Sequence of chain 1.B:
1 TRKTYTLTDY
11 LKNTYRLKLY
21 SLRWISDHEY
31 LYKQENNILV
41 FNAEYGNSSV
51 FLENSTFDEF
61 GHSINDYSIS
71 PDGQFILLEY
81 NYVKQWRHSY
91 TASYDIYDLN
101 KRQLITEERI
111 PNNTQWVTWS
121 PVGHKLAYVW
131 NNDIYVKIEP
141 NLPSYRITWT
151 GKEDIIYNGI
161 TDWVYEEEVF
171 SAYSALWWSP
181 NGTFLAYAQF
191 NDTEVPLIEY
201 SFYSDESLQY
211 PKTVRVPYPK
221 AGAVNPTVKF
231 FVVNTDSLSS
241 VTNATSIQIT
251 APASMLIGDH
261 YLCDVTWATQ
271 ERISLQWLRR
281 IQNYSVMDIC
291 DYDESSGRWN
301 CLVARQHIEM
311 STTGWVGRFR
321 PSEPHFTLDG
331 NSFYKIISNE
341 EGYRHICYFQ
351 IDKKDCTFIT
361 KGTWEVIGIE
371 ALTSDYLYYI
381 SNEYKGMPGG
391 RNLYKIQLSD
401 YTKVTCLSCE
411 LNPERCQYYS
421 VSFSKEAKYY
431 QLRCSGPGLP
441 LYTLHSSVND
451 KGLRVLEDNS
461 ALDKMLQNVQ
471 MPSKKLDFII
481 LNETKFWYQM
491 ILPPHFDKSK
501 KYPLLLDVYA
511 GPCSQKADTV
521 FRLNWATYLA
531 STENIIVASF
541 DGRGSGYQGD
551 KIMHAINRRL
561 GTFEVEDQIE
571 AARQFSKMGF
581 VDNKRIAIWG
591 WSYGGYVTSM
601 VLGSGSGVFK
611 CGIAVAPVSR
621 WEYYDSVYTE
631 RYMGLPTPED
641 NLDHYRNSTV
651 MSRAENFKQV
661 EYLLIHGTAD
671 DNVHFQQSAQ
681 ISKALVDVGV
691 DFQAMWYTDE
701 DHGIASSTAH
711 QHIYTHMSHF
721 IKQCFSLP

This protein binds this small molecule.
Small molecule (SMILES): CC(=O)N[C@H]1[C@H](O[C@H]2[C@H](O)[C@@H](NC(C)=O)CO[C@@H]2CO)O[C@H](CO)[C@@H](O)[C@@H]1O

Binding-site contacts:
Ligand atom C4 contacts residue THR183 of chain 1.B at 4.2 Å.
Ligand atom O7 contacts residue ASN234 of chain 1.B at 3.8 Å.
Ligand atom C8 contacts residue ASN181 of chain 1.B at 4.5 Å.
Ligand atom C4 contacts residue ASN181 of chain 1.B at 4.3 Å.
Ligand atom C5 contacts residue THR183 of chain 1.B at 3.5 Å.
Ligand atom O7 contacts residue THR183 of chain 1.B at 4.1 Å.
Ligand atom N2 contacts residue GLU271 of chain 1.B at 4.4 Å.
Ligand atom C2 contacts residue ASN181 of chain 1.B at 2.4 Å.
Ligand atom O6 contacts residue GLU271 of chain 1.B at 2.5 Å (salt-bridge).
Ligand atom O6 contacts residue GLN270 of chain 1.B at 3.6 Å.
Ligand atom C1 contacts residue GLN270 of chain 1.B at 4.2 Å.
Ligand atom C3 contacts residue THR183 of chain 1.B at 3.8 Å.
Ligand atom C1 contacts residue GLU271 of chain 1.B at 4.5 Å.
Ligand atom C3 contacts residue GLU294 of chain 1.B at 4.0 Å.
Ligand atom C8 contacts residue PHE184 of chain 1.B at 3.7 Å (hydrophobic).
Ligand atom O5 contacts residue GLN270 of chain 1.B at 3.5 Å.
Ligand atom C8 contacts residue ASN234 of chain 1.B at 3.6 Å.
Ligand atom O5 contacts residue THR183 of chain 1.B at 3.8 Å.
Ligand atom C8 contacts residue TYR292 of chain 1.B at 3.5 Å (hydrophobic).
Ligand atom O5 contacts residue ASN181 of chain 1.B at 2.5 Å (h-bond).
Ligand atom O3 contacts residue GLU294 of chain 1.B at 4.0 Å.
Ligand atom C6 contacts residue GLU271 of chain 1.B at 3.3 Å.
Ligand atom O7 contacts residue ASN181 of chain 1.B at 3.8 Å.
Ligand atom C5 contacts residue ASN181 of chain 1.B at 3.7 Å.
Ligand atom N2 contacts residue THR183 of chain 1.B at 4.1 Å.
Ligand atom C1 contacts residue THR183 of chain 1.B at 3.4 Å.
Ligand atom C7 contacts residue ASN181 of chain 1.B at 3.5 Å.
Ligand atom C6 contacts residue GLN270 of chain 1.B at 3.8 Å.
Ligand atom O4 contacts residue GLU294 of chain 1.B at 4.3 Å.
Ligand atom C7 contacts residue ASN234 of chain 1.B at 4.2 Å.
Ligand atom C3 contacts residue ASN181 of chain 1.B at 3.8 Å.
Ligand atom C5 contacts residue GLN270 of chain 1.B at 4.2 Å.
Ligand atom C1 contacts residue ASN181 of chain 1.B at 1.4 Å.
Ligand atom N2 contacts residue ASN181 of chain 1.B at 2.8 Å (h-bond).
Ligand atom C2 contacts residue THR183 of chain 1.B at 4.0 Å.